This small molecule binds to this protein.
Small molecule (SMILES): C[C@@H]1C[C@H](S(=O)(=O)O)N[C@H]1C(=O)O

Binding-site contacts:
Ligand atom O3 contacts residue GLN333 of chain 5.A at 3.4 Å (h-bond).
Ligand atom C5 contacts residue GLN333 of chain 5.A at 3.8 Å.
Ligand atom O1 contacts residue SER365 of chain 5.A at 2.9 Å (h-bond).
Ligand atom C6 contacts residue THR131 of chain 5.A at 3.3 Å.
Ligand atom C2 contacts residue LYS202 of chain 5.A at 2.4 Å.
Ligand atom N1 contacts residue LEU295 of chain 5.A at 3.8 Å.
Ligand atom O3 contacts residue MET261 of chain 5.A at 3.7 Å.
Ligand atom C6 contacts residue GLY132 of chain 5.A at 3.1 Å.
Ligand atom C6 contacts residue ASN158 of chain 5.A at 4.0 Å.
Ligand atom O2 contacts residue TYR335 of chain 5.A at 3.8 Å.
Ligand atom C4 contacts residue GLU205 of chain 5.A at 3.4 Å.
Ligand atom O3 contacts residue GLU259 of chain 5.A at 3.0 Å.
Ligand atom C2 contacts residue GLU229 of chain 5.A at 3.8 Å.
Ligand atom C3 contacts residue GLU205 of chain 5.A at 3.1 Å.
Ligand atom S1 contacts residue GLN333 of chain 5.A at 3.7 Å.
Ligand atom C5 contacts residue GLU229 of chain 5.A at 3.3 Å.
Ligand atom O4 contacts residue GLN333 of chain 5.A at 3.1 Å (h-bond).
Ligand atom C6 contacts residue VAL157 of chain 5.A at 3.7 Å (hydrophobic).
Ligand atom C2 contacts residue GLN333 of chain 5.A at 3.4 Å.
Ligand atom O4 contacts residue TYR335 of chain 5.A at 2.6 Å (h-bond).
Ligand atom N1 contacts residue GLN333 of chain 5.A at 2.8 Å (h-bond).
Ligand atom N1 contacts residue GLU229 of chain 5.A at 2.8 Å (salt-bridge).
Ligand atom C6 contacts residue LYS202 of chain 5.A at 3.5 Å.
Ligand atom C6 contacts residue GLU205 of chain 5.A at 3.3 Å.
Ligand atom O1 contacts residue GLN333 of chain 5.A at 3.9 Å.
Ligand atom N1 contacts residue LYS202 of chain 5.A at 3.1 Å (salt-bridge).
Ligand atom O1 contacts residue LEU295 of chain 5.A at 3.4 Å.
Ligand atom C1 contacts residue LEU295 of chain 5.A at 3.4 Å (hydrophobic).
Ligand atom C1 contacts residue SER365 of chain 5.A at 3.9 Å.
Ligand atom C1 contacts residue VAL157 of chain 5.A at 3.7 Å (hydrophobic).
Ligand atom O1 contacts residue LYS202 of chain 5.A at 2.3 Å (salt-bridge).
Ligand atom C3 contacts residue LYS202 of chain 5.A at 2.9 Å.
Ligand atom C1 contacts residue GLU229 of chain 5.A at 4.0 Å.
Ligand atom C3 contacts residue GLU229 of chain 5.A at 3.3 Å.
Ligand atom C1 contacts residue GLN333 of chain 5.A at 3.8 Å.
Ligand atom C5 contacts residue LYS202 of chain 5.A at 4.1 Å.
Ligand atom S1 contacts residue TYR335 of chain 5.A at 3.8 Å.
Ligand atom O1 contacts residue VAL157 of chain 5.A at 3.5 Å.
Ligand atom O1 contacts residue THR131 of chain 5.A at 4.0 Å.
Ligand atom C1 contacts residue LYS202 of chain 5.A at 1.3 Å.

Sequence of chain 5.A:
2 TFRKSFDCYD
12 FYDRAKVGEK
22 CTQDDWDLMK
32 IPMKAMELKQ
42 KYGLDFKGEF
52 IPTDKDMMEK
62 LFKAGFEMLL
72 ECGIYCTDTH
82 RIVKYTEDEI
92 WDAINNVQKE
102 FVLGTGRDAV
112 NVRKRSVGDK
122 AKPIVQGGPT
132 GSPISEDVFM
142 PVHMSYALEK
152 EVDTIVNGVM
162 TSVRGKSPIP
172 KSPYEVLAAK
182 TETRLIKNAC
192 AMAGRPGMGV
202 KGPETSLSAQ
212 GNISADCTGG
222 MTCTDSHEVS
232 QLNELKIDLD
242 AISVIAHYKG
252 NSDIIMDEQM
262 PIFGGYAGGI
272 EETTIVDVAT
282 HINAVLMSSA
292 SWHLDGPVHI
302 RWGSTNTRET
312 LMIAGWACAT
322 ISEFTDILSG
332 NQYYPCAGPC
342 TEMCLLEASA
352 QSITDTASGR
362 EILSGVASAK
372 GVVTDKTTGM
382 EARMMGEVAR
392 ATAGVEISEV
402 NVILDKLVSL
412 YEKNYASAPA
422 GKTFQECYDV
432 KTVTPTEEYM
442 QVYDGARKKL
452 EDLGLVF